The small molecule below binds the protein below.
Small molecule (SMILES): CC[C@H](C)[C@H](NC(=O)[C@H](C)N)C(=O)N[C@@H](CC(C)C)C(=O)N[C@@H](Cc1cnc[nH]1)C(=O)N[C@@H](CCCN=C(N)N)C(=O)N[C@@H](CC(C)C)C(=O)N[C@@H](CC(C)C)C(=O)N[C@@H](CCC(N)=O)C(=O)N[C@H](C=O)CCC(=O)O

Sequence of chain 1.A:
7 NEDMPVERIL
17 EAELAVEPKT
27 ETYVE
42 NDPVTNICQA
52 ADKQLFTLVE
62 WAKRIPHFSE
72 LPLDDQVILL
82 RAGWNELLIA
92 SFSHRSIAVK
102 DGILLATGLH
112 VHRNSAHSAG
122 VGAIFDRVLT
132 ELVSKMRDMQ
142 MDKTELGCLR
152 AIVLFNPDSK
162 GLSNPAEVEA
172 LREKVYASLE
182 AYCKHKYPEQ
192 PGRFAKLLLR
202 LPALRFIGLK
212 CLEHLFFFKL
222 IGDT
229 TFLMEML

Binding-site contacts:
Ligand atom O contacts residue LYS64 of chain 1.A at 3.2 Å (salt-bridge).
Ligand atom NE2 contacts residue LEU74 of chain 1.A at 3.5 Å.
Ligand atom CA contacts residue GLU233 of chain 1.A at 3.4 Å.
Ligand atom CD2 contacts residue ARG82 of chain 1.A at 3.9 Å.
Ligand atom N contacts residue GLU233 of chain 1.A at 2.7 Å (salt-bridge).
Ligand atom CB contacts residue GLU233 of chain 1.A at 3.2 Å.
Ligand atom CB contacts residue LEU74 of chain 1.A at 3.7 Å (hydrophobic).
Ligand atom N contacts residue GLU233 of chain 1.A at 3.5 Å (salt-bridge).
Ligand atom N contacts residue GLU233 of chain 1.A at 2.9 Å (salt-bridge).
Ligand atom O contacts residue VAL60 of chain 1.A at 3.8 Å.
Ligand atom C contacts residue LYS64 of chain 1.A at 4.0 Å.
Ligand atom CD2 contacts residue LEU81 of chain 1.A at 4.0 Å (hydrophobic).
Ligand atom CD1 contacts residue PHE230 of chain 1.A at 3.7 Å (hydrophobic).
Ligand atom CG2 contacts residue PHE230 of chain 1.A at 4.0 Å (hydrophobic).
Ligand atom CD contacts residue LEU74 of chain 1.A at 4.0 Å (hydrophobic).
Ligand atom CD2 contacts residue VAL60 of chain 1.A at 3.6 Å (hydrophobic).
Ligand atom CD2 contacts residue GLN77 of chain 1.A at 3.6 Å.
Ligand atom CG1 contacts residue GLU233 of chain 1.A at 3.5 Å.
Ligand atom C contacts residue GLU233 of chain 1.A at 3.8 Å.
Ligand atom C contacts residue GLU233 of chain 1.A at 3.5 Å.
Ligand atom CD1 contacts residue PHE57 of chain 1.A at 3.8 Å (hydrophobic).
Ligand atom CD1 contacts residue VAL78 of chain 1.A at 3.6 Å (hydrophobic).
Ligand atom CB contacts residue PHE230 of chain 1.A at 3.9 Å (hydrophobic).
Ligand atom C contacts residue VAL60 of chain 1.A at 4.0 Å (hydrophobic).
Ligand atom CB contacts residue GLU233 of chain 1.A at 2.8 Å.
Ligand atom CD1 contacts residue LEU74 of chain 1.A at 3.6 Å (hydrophobic).
Ligand atom N contacts residue PHE230 of chain 1.A at 3.8 Å.
Ligand atom CD1 contacts residue GLN77 of chain 1.A at 3.6 Å.
Ligand atom CD2 contacts residue VAL78 of chain 1.A at 3.3 Å (hydrophobic).
Ligand atom CA contacts residue GLU233 of chain 1.A at 3.6 Å.
Ligand atom CE1 contacts residue LEU74 of chain 1.A at 3.3 Å (hydrophobic).
Ligand atom CA contacts residue GLU233 of chain 1.A at 3.7 Å.
Ligand atom CB contacts residue LYS64 of chain 1.A at 3.9 Å.
Ligand atom CB contacts residue PHE230 of chain 1.A at 4.0 Å (hydrophobic).
Ligand atom CB contacts residue GLU233 of chain 1.A at 3.6 Å.
Ligand atom CD1 contacts residue THR229 of chain 1.A at 3.9 Å.
Ligand atom C contacts residue LYS64 of chain 1.A at 3.6 Å.
Ligand atom CD1 contacts residue PHE230 of chain 1.A at 3.3 Å (hydrophobic).
Ligand atom CA contacts residue PHE230 of chain 1.A at 3.9 Å (hydrophobic).
Ligand atom ND1 contacts residue LEU74 of chain 1.A at 3.8 Å.